Sequence of chain 1.A:
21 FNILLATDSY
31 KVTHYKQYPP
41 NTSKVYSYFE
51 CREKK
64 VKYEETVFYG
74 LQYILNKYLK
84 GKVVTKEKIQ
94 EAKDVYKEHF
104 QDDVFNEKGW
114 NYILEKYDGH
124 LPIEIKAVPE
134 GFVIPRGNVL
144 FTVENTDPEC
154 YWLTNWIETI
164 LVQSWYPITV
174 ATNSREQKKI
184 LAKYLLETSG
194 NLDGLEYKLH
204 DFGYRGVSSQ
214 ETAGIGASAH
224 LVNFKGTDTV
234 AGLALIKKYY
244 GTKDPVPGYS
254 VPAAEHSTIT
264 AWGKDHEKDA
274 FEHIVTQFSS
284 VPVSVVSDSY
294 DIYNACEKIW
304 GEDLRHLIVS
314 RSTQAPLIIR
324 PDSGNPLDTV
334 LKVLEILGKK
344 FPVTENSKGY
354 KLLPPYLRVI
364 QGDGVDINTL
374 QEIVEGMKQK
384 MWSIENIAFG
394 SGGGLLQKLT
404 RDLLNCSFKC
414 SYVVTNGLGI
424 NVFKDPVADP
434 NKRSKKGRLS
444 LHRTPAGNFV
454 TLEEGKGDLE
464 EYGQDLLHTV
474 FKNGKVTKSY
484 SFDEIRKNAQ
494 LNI

Binding-site contacts:
Ligand atom C2 contacts residue TYR30 of chain 1.A at 3.7 Å (hydrophobic).
Ligand atom O7 contacts residue ARG323 of chain 1.B at 3.2 Å (salt-bridge).
Ligand atom O2' contacts residue GLY365 of chain 1.B at 3.1 Å (h-bond).
Ligand atom C4 contacts residue ASP231 of chain 1.B at 3.3 Å.
Ligand atom O3P contacts residue GLY395 of chain 1.B at 3.7 Å.
Ligand atom O2' contacts residue PHE205 of chain 1.B at 3.5 Å.
Ligand atom C4 contacts residue TYR30 of chain 1.A at 3.5 Å (hydrophobic).
Ligand atom C4 contacts residue PHE205 of chain 1.B at 3.5 Å (hydrophobic).
Ligand atom O2' contacts residue ARG323 of chain 1.B at 2.8 Å (salt-bridge).
Ligand atom N1 contacts residue PHE205 of chain 1.B at 3.7 Å.
Ligand atom C2 contacts residue PHE205 of chain 1.B at 3.6 Å (hydrophobic).
Ligand atom N1 contacts residue TYR30 of chain 1.A at 3.7 Å.
Ligand atom O3' contacts residue ASP325 of chain 1.B at 2.6 Å (salt-bridge).
Ligand atom C3' contacts residue GLY365 of chain 1.B at 3.4 Å.
Ligand atom O8 contacts residue ASP231 of chain 1.B at 3.0 Å (salt-bridge).
Ligand atom C2' contacts residue PHE205 of chain 1.B at 3.5 Å (hydrophobic).
Ligand atom C6 contacts residue ARG208 of chain 1.B at 3.4 Å.
Ligand atom P contacts residue GLY396 of chain 1.B at 3.6 Å.
Ligand atom C5 contacts residue ASP28 of chain 1.A at 3.6 Å.
Ligand atom O8 contacts residue PHE205 of chain 1.B at 3.6 Å.
Ligand atom O3P contacts residue GLY396 of chain 1.B at 2.8 Å (h-bond).
Ligand atom O2P contacts residue GLY396 of chain 1.B at 3.4 Å (h-bond).
Ligand atom O1P contacts residue ARG404 of chain 1.A at 3.7 Å.
Ligand atom C3 contacts residue TYR30 of chain 1.A at 3.5 Å (hydrophobic).
Ligand atom C3 contacts residue PHE205 of chain 1.B at 3.6 Å (hydrophobic).
Ligand atom C7 contacts residue PHE205 of chain 1.B at 3.4 Å (hydrophobic).
Ligand atom C7 contacts residue TYR30 of chain 1.A at 3.3 Å (hydrophobic).
Ligand atom C5' contacts residue ARG404 of chain 1.A at 3.5 Å.
Ligand atom P contacts residue ARG404 of chain 1.A at 3.8 Å.
Ligand atom C6 contacts residue PHE205 of chain 1.B at 3.7 Å (hydrophobic).
Ligand atom O7 contacts residue TYR30 of chain 1.A at 3.6 Å.
Ligand atom O7 contacts residue PHE205 of chain 1.B at 3.5 Å.
Ligand atom O2P contacts residue GLY395 of chain 1.B at 3.2 Å (h-bond).
Ligand atom O4' contacts residue ARG208 of chain 1.B at 3.5 Å.
Ligand atom O3P contacts residue ARG404 of chain 1.A at 3.8 Å.
Ligand atom C3' contacts residue ASP325 of chain 1.B at 3.7 Å.
Ligand atom C2' contacts residue GLY365 of chain 1.B at 3.4 Å.
Ligand atom O5' contacts residue ARG404 of chain 1.A at 3.0 Å (salt-bridge).
Ligand atom O2' contacts residue ASP325 of chain 1.B at 3.4 Å (salt-bridge).
Ligand atom O8 contacts residue TYR30 of chain 1.A at 3.3 Å.

The protein below binds the small molecule below.
Small molecule (SMILES): O=C(O)c1ccc[n+]([C@@H]2O[C@H](CO[P](=O)([O-])O)[C@@H](O)[C@H]2O)c1

Sequence of chain 1.B:
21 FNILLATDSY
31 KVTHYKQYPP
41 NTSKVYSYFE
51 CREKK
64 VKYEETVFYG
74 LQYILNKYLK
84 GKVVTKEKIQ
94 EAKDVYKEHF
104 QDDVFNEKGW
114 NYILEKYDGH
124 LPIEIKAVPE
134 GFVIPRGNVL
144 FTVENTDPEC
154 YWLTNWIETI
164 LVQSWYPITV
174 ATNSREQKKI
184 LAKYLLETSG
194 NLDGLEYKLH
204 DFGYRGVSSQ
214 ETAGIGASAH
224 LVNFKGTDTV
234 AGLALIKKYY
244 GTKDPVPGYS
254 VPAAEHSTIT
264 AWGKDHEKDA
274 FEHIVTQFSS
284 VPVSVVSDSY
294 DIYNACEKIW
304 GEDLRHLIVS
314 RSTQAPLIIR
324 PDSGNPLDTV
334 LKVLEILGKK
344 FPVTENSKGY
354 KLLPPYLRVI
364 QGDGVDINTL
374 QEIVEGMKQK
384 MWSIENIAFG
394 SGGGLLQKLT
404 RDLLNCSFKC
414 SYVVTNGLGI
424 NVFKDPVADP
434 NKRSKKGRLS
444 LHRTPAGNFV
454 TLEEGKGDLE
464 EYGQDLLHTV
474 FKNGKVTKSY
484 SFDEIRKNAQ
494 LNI